A protein and the small-molecule ligand that binds it are described below.
Small molecule (SMILES): CC(=O)N[C@H]1[C@H](O[C@H]2[C@H](O)[C@@H](NC(C)=O)CO[C@@H]2CO)O[C@H](CO)[C@@H](O)[C@@H]1O

Sequence of chain 1.A:
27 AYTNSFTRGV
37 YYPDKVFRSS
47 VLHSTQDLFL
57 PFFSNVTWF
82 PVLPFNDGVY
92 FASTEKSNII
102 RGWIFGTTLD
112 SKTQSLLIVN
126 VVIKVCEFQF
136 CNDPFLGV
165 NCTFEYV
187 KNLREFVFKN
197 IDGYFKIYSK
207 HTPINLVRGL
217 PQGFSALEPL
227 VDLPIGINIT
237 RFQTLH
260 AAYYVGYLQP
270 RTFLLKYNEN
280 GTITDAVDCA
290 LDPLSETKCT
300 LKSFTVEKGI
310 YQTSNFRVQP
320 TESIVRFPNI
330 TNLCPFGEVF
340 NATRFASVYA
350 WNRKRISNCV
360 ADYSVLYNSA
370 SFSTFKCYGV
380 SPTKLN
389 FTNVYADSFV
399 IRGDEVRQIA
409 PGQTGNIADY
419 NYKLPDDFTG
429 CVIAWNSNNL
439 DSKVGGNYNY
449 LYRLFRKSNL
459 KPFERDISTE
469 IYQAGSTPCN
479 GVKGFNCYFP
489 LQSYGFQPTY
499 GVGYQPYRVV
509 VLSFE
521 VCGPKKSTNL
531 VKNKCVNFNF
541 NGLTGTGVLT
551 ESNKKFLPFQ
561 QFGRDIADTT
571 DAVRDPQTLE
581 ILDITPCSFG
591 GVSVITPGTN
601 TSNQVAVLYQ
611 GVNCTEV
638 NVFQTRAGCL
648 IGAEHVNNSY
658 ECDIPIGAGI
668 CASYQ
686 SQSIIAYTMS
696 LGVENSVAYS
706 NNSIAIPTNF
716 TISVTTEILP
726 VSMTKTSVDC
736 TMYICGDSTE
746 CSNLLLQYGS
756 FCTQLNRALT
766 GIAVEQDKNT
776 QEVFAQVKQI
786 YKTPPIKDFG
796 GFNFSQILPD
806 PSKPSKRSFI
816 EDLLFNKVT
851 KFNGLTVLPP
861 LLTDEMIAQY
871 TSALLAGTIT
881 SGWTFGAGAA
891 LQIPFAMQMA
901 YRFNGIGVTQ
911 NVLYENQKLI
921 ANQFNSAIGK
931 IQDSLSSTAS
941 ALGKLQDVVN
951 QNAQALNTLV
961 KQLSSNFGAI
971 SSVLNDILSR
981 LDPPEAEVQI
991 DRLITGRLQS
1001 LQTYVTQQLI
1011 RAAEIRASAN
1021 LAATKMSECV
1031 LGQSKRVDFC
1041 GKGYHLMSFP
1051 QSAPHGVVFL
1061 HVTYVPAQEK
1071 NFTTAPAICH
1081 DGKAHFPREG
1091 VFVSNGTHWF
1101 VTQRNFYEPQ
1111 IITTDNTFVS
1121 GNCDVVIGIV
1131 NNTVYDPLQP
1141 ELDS

Binding-site contacts:
Ligand atom O7 contacts residue HIS1098 of chain 1.A at 2.9 Å (h-bond).
Ligand atom O5 contacts residue PHE1100 of chain 1.A at 3.6 Å.
Ligand atom C1 contacts residue ASN1095 of chain 1.A at 1.4 Å.
Ligand atom C5 contacts residue HIS1098 of chain 1.A at 4.0 Å.
Ligand atom C2 contacts residue ASN1095 of chain 1.A at 2.5 Å.
Ligand atom C3 contacts residue THR1097 of chain 1.A at 3.7 Å.
Ligand atom N2 contacts residue THR1097 of chain 1.A at 3.5 Å (h-bond).
Ligand atom C1 contacts residue HIS1098 of chain 1.A at 4.4 Å.
Ligand atom C3 contacts residue ASN1095 of chain 1.A at 3.8 Å.
Ligand atom C1 contacts residue PHE1100 of chain 1.A at 4.4 Å (hydrophobic).
Ligand atom C5 contacts residue ASN1095 of chain 1.A at 3.6 Å.
Ligand atom C6 contacts residue PHE1100 of chain 1.A at 3.7 Å (hydrophobic).
Ligand atom C5 contacts residue PHE1100 of chain 1.A at 4.0 Å (hydrophobic).
Ligand atom C2 contacts residue THR1097 of chain 1.A at 3.8 Å.
Ligand atom C3 contacts residue HIS1098 of chain 1.A at 4.4 Å.
Ligand atom O7 contacts residue ASN1095 of chain 1.A at 3.2 Å (h-bond).
Ligand atom C8 contacts residue HIS1098 of chain 1.A at 3.7 Å.
Ligand atom O5 contacts residue ASN1095 of chain 1.A at 2.4 Å (h-bond).
Ligand atom C1 contacts residue THR1097 of chain 1.A at 3.6 Å.
Ligand atom N2 contacts residue ASN1095 of chain 1.A at 2.9 Å (h-bond).
Ligand atom C7 contacts residue HIS1098 of chain 1.A at 3.7 Å.
Ligand atom O4 contacts residue HIS1098 of chain 1.A at 4.2 Å.
Ligand atom C7 contacts residue ASN1095 of chain 1.A at 3.2 Å.
Ligand atom C8 contacts residue ASN1095 of chain 1.A at 3.4 Å.
Ligand atom C4 contacts residue ASN1095 of chain 1.A at 4.2 Å.